Sequence of chain 1.A:
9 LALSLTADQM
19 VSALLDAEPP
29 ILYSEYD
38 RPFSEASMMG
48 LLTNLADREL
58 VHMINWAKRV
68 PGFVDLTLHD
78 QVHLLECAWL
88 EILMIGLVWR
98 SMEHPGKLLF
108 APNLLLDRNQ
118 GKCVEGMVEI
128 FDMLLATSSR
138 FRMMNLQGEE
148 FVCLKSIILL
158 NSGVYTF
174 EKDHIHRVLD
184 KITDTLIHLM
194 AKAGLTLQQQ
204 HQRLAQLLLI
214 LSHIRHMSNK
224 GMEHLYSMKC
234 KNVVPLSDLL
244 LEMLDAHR

The protein below binds the small molecule below.
Small molecule (SMILES): Oc1ccc(-c2nc3ccc(O)cn3c2I)cc1

Binding-site contacts:
Ligand atom O01 contacts residue ARG97 of chain 1.A at 3.3 Å (salt-bridge).
Ligand atom C10 contacts residue GLY224 of chain 1.A at 4.2 Å.
Ligand atom O01 contacts residue LEU52 of chain 1.A at 4.2 Å.
Ligand atom O12 contacts residue HIS227 of chain 1.A at 2.7 Å (h-bond).
Ligand atom I16 contacts residue LEU49 of chain 1.A at 3.6 Å.
Ligand atom I16 contacts residue THR50 of chain 1.A at 4.1 Å.
Ligand atom C13 contacts residue MET46 of chain 1.A at 4.2 Å (hydrophobic).
Ligand atom C04 contacts residue PHE107 of chain 1.A at 4.3 Å (hydrophobic).
Ligand atom C10 contacts residue HIS227 of chain 1.A at 3.3 Å.
Ligand atom C11 contacts residue HIS227 of chain 1.A at 3.4 Å.
Ligand atom O12 contacts residue MET46 of chain 1.A at 3.5 Å.
Ligand atom I16 contacts residue ALA53 of chain 1.A at 3.6 Å.
Ligand atom C13 contacts residue LEU228 of chain 1.A at 4.2 Å (hydrophobic).
Ligand atom C11 contacts residue MET46 of chain 1.A at 4.1 Å (hydrophobic).
Ligand atom C02 contacts residue PHE107 of chain 1.A at 4.3 Å (hydrophobic).
Ligand atom O12 contacts residue GLY224 of chain 1.A at 4.0 Å.
Ligand atom C04 contacts residue LEU49 of chain 1.A at 4.1 Å (hydrophobic).
Ligand atom C03 contacts residue LEU52 of chain 1.A at 4.2 Å (hydrophobic).
Ligand atom C17 contacts residue LEU94 of chain 1.A at 4.0 Å (hydrophobic).
Ligand atom N07 contacts residue MET91 of chain 1.A at 4.1 Å.
Ligand atom C11 contacts residue LEU228 of chain 1.A at 4.3 Å (hydrophobic).
Ligand atom O12 contacts residue MET124 of chain 1.A at 4.3 Å.
Ligand atom C04 contacts residue ALA53 of chain 1.A at 4.0 Å (hydrophobic).
Ligand atom C03 contacts residue ALA53 of chain 1.A at 4.0 Å (hydrophobic).
Ligand atom C17 contacts residue PHE107 of chain 1.A at 4.0 Å (hydrophobic).
Ligand atom C09 contacts residue MET124 of chain 1.A at 3.8 Å (hydrophobic).
Ligand atom C10 contacts residue ILE127 of chain 1.A at 4.1 Å (hydrophobic).
Ligand atom C18 contacts residue LEU94 of chain 1.A at 3.9 Å (hydrophobic).
Ligand atom C03 contacts residue GLU56 of chain 1.A at 3.5 Å.
Ligand atom C05 contacts residue PHE107 of chain 1.A at 4.0 Å (hydrophobic).
Ligand atom O01 contacts residue GLU56 of chain 1.A at 2.5 Å (salt-bridge).
Ligand atom C03 contacts residue PHE107 of chain 1.A at 4.2 Å (hydrophobic).
Ligand atom C11 contacts residue MET124 of chain 1.A at 3.9 Å (hydrophobic).
Ligand atom C02 contacts residue GLU56 of chain 1.A at 3.4 Å.
Ligand atom C10 contacts residue MET124 of chain 1.A at 3.5 Å (hydrophobic).
Ligand atom O01 contacts residue LEU90 of chain 1.A at 3.8 Å.
Ligand atom C11 contacts residue GLY224 of chain 1.A at 4.1 Å.
Ligand atom O12 contacts residue LEU228 of chain 1.A at 3.4 Å.
Ligand atom C18 contacts residue LEU90 of chain 1.A at 3.5 Å (hydrophobic).
Ligand atom C02 contacts residue LEU90 of chain 1.A at 4.0 Å (hydrophobic).